Sequence of chain 1.B:
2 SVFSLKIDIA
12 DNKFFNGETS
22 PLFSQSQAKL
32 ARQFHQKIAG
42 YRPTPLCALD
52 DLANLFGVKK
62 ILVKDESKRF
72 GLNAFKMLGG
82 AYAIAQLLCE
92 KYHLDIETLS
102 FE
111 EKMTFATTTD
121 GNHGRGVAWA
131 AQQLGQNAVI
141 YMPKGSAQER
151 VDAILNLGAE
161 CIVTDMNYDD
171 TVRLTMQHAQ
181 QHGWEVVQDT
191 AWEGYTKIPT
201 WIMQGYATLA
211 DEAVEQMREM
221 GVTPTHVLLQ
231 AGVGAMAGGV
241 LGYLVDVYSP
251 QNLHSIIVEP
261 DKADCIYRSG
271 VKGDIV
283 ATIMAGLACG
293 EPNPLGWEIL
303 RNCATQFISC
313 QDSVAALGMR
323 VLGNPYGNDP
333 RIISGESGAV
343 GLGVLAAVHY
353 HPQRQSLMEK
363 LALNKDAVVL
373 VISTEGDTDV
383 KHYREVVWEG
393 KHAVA

This small molecule binds to this protein.
Small molecule (SMILES): C=C(/N=C/c1c(COP(=O)(O)O)cnc(C)c1O)C(=O)O

Binding-site contacts:
Ligand atom O contacts residue ASN122 of chain 1.B at 3.3 Å (h-bond).
Ligand atom OXT contacts residue HIS123 of chain 1.B at 3.6 Å.
Ligand atom OP3 contacts residue GLY232 of chain 1.B at 2.8 Å (h-bond).
Ligand atom C2A contacts residue THR376 of chain 1.B at 3.4 Å.
Ligand atom N contacts residue GLY288 of chain 1.B at 3.5 Å (h-bond).
Ligand atom OP2 contacts residue VAL233 of chain 1.B at 3.5 Å.
Ligand atom OP1 contacts residue MET236 of chain 1.B at 2.8 Å (h-bond).
Ligand atom N1 contacts residue PHE76 of chain 1.B at 3.8 Å.
Ligand atom O contacts residue HIS123 of chain 1.B at 2.7 Å (h-bond).
Ligand atom C contacts residue THR119 of chain 1.B at 3.4 Å.
Ligand atom C4A contacts residue LYS77 of chain 1.B at 3.4 Å.
Ligand atom OP3 contacts residue VAL233 of chain 1.B at 3.1 Å (h-bond).
Ligand atom C6 contacts residue LEU289 of chain 1.B at 3.5 Å (hydrophobic).
Ligand atom CB contacts residue GLY288 of chain 1.B at 3.6 Å.
Ligand atom C4A contacts residue GLY288 of chain 1.B at 3.0 Å.
Ligand atom N contacts residue ASP120 of chain 1.B at 3.7 Å.
Ligand atom OP1 contacts residue LYS77 of chain 1.B at 3.3 Å (salt-bridge).
Ligand atom C5 contacts residue GLY288 of chain 1.B at 3.5 Å.
Ligand atom CA contacts residue ASP120 of chain 1.B at 3.2 Å.
Ligand atom OP3 contacts residue ALA235 of chain 1.B at 3.6 Å.
Ligand atom OP3 contacts residue GLY234 of chain 1.B at 2.7 Å (h-bond).
Ligand atom C5A contacts residue GLY232 of chain 1.B at 3.5 Å.
Ligand atom N1 contacts residue THR376 of chain 1.B at 2.8 Å (h-bond).
Ligand atom C2 contacts residue THR376 of chain 1.B at 3.5 Å.
Ligand atom C contacts residue HIS123 of chain 1.B at 3.7 Å.
Ligand atom C5 contacts residue LEU289 of chain 1.B at 3.7 Å (hydrophobic).
Ligand atom C4 contacts residue GLY288 of chain 1.B at 3.3 Å.
Ligand atom C5A contacts residue GLY288 of chain 1.B at 3.4 Å.
Ligand atom N contacts residue LYS77 of chain 1.B at 3.6 Å.
Ligand atom C2A contacts residue GLU377 of chain 1.B at 3.3 Å.
Ligand atom O contacts residue THR119 of chain 1.B at 3.5 Å (h-bond).
Ligand atom OXT contacts residue ASP120 of chain 1.B at 3.0 Å (salt-bridge).
Ligand atom C5A contacts residue LEU289 of chain 1.B at 3.6 Å (hydrophobic).
Ligand atom C contacts residue ASP120 of chain 1.B at 3.3 Å.
Ligand atom OP2 contacts residue LYS77 of chain 1.B at 3.7 Å.
Ligand atom C2A contacts residue ASN122 of chain 1.B at 3.4 Å.
Ligand atom OXT contacts residue THR119 of chain 1.B at 2.6 Å (h-bond).
Ligand atom CB contacts residue ASP120 of chain 1.B at 3.4 Å.
Ligand atom O3 contacts residue ASN122 of chain 1.B at 3.0 Å (h-bond).
Ligand atom OP1 contacts residue ALA235 of chain 1.B at 3.1 Å (h-bond).